Binding-site contacts:
Ligand atom C65 contacts residue GLN248 of chain 1.E at 3.7 Å.
Ligand atom O77 contacts residue HIC75 of chain 1.A at 3.1 Å (h-bond).
Ligand atom C78 contacts residue GLU74 of chain 1.A at 3.6 Å.
Ligand atom C22 contacts residue ILE289 of chain 1.D at 2.8 Å (hydrophobic).
Ligand atom C44 contacts residue ILE77 of chain 1.A at 3.5 Å (hydrophobic).
Ligand atom C31 contacts residue GLY199 of chain 1.E at 3.4 Å.
Ligand atom C5 contacts residue ILE77 of chain 1.A at 3.7 Å (hydrophobic).
Ligand atom C17 contacts residue GLN248 of chain 1.E at 3.7 Å.
Ligand atom C15 contacts residue GLN248 of chain 1.E at 3.1 Å.
Ligand atom C23 contacts residue SER201 of chain 1.E at 2.9 Å.
Ligand atom C69 contacts residue ARG292 of chain 1.D at 3.2 Å.
Ligand atom C22 contacts residue SER201 of chain 1.E at 3.6 Å.
Ligand atom C41 contacts residue SER201 of chain 1.E at 3.8 Å.
Ligand atom O25 contacts residue SER201 of chain 1.E at 1.8 Å (h-bond).
Ligand atom C21 contacts residue ILE289 of chain 1.D at 2.7 Å (hydrophobic).
Ligand atom C39 contacts residue SER201 of chain 1.E at 3.8 Å.
Ligand atom O30 contacts residue SER201 of chain 1.E at 3.5 Å (h-bond).
Ligand atom C26 contacts residue ILE289 of chain 1.D at 2.2 Å (hydrophobic).
Ligand atom C54 contacts residue HIC75 of chain 1.A at 3.7 Å.
Ligand atom C18 contacts residue GLN248 of chain 1.E at 3.6 Å.
Ligand atom O70 contacts residue HIC75 of chain 1.A at 3.4 Å.
Ligand atom C41 contacts residue ARG179 of chain 1.A at 3.6 Å.
Ligand atom C36 contacts residue ILE77 of chain 1.A at 3.4 Å (hydrophobic).
Ligand atom C43 contacts residue PRO114 of chain 1.A at 3.6 Å (hydrophobic).
Ligand atom C39 contacts residue ILE77 of chain 1.A at 3.6 Å (hydrophobic).
Ligand atom C44 contacts residue GLY199 of chain 1.E at 3.6 Å.
Ligand atom C32 contacts residue GLY199 of chain 1.E at 3.5 Å.
Ligand atom C40 contacts residue ILE77 of chain 1.A at 3.2 Å (hydrophobic).
Ligand atom O12 contacts residue TYR200 of chain 1.E at 3.6 Å.
Ligand atom C16 contacts residue VAL249 of chain 1.E at 3.5 Å (hydrophobic).
Ligand atom O30 contacts residue GLY199 of chain 1.E at 3.5 Å (h-bond).
Ligand atom N8 contacts residue GLY199 of chain 1.E at 2.8 Å (h-bond).
Ligand atom C43 contacts residue THR196 of chain 1.E at 3.7 Å.
Ligand atom C14 contacts residue GLN248 of chain 1.E at 3.6 Å.
Ligand atom C55 contacts residue HIC75 of chain 1.A at 3.5 Å.
Ligand atom N38 contacts residue ASP181 of chain 1.A at 3.0 Å (salt-bridge).
Ligand atom C26 contacts residue GLU207 of chain 1.E at 3.2 Å.
Ligand atom C42 contacts residue LEU112 of chain 1.A at 3.6 Å (hydrophobic).
Ligand atom O7 contacts residue PRO114 of chain 1.A at 3.7 Å.
Ligand atom C42 contacts residue THR196 of chain 1.E at 3.6 Å.

Sequence of chain 1.A:
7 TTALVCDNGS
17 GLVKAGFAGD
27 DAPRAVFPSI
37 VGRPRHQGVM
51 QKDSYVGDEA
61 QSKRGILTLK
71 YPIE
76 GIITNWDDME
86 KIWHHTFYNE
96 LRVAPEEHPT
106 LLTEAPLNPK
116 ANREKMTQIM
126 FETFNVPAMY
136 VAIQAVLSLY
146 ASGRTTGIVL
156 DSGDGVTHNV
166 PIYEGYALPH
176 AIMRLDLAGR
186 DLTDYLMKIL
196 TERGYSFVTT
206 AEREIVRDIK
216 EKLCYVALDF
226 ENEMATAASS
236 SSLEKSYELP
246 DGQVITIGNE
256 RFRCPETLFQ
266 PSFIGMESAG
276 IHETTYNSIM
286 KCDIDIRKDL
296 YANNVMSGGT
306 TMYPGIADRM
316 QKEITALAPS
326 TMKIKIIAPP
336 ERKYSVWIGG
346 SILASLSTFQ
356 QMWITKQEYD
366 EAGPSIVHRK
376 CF

This protein binds this small molecule.
Small molecule (SMILES): COc1ccc(/N=N\c2cc(OC)c(OC)c(OC)c2)c(NC(=O)CCC(=O)NCCCC[C@@H]2NC(=O)[C@@H](C)C/C(C)=C/CC[C@H](C)OC(=O)C[C@H](c3ccc(O)cc3)NC(=O)[C@@H](Cc3c[nH]c4ccccc34)N(C)C2=O)c1

Sequence of chain 1.D:
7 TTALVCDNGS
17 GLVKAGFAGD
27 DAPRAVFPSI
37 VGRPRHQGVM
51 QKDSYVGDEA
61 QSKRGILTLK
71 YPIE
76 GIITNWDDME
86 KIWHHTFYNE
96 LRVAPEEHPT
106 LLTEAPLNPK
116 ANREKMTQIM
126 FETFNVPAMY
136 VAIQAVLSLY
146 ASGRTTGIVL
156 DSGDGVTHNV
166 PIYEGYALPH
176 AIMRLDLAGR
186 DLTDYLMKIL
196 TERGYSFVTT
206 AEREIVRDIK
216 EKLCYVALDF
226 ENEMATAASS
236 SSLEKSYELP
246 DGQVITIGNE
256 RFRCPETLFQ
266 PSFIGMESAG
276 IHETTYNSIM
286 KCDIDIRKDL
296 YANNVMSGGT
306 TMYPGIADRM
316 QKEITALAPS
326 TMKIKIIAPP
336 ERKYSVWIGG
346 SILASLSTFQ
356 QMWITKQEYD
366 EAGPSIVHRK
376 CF

Sequence of chain 1.E:
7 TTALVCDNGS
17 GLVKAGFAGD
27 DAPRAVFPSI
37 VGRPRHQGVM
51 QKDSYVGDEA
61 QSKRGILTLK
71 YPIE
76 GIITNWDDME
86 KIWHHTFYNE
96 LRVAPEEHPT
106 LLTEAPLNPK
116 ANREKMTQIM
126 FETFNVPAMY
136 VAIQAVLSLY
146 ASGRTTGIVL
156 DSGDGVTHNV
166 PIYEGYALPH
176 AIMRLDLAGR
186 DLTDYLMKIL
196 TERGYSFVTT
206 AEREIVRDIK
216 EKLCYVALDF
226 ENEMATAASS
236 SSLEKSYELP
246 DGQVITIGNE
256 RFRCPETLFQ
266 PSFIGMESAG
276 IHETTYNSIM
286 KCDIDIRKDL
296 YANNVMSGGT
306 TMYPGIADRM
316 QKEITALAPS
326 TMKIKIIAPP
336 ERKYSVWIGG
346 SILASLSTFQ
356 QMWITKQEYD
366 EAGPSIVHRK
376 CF